This small molecule binds to this protein.
Small molecule (SMILES): NC(=O)C[C@H](N)C(=O)O

Sequence of chain 1.C:
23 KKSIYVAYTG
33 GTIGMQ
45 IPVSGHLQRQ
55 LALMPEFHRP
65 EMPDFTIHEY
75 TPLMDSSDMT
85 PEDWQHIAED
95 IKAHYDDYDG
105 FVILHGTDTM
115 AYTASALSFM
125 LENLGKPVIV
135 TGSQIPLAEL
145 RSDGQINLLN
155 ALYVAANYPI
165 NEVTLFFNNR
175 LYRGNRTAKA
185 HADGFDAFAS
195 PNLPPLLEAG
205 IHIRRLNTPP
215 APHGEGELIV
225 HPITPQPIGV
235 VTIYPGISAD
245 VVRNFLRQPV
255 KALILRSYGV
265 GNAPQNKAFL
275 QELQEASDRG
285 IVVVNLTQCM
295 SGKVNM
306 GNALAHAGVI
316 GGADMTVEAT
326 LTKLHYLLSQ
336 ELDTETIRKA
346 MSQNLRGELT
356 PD

Binding-site contacts:
Ligand atom C contacts residue ASP1 of chain 1.O at 0.5 Å.
Ligand atom OXT contacts residue SER80 of chain 1.C at 2.9 Å (h-bond).
Ligand atom CG contacts residue SER81 of chain 1.C at 3.1 Å.
Ligand atom O contacts residue ASP1 of chain 1.O at 1.0 Å (salt-bridge).
Ligand atom N contacts residue THR34 of chain 1.C at 3.2 Å (h-bond).
Ligand atom O contacts residue ASP112 of chain 1.C at 3.0 Å (salt-bridge).
Ligand atom ND2 contacts residue ASP1 of chain 1.O at 2.6 Å (salt-bridge).
Ligand atom C contacts residue THR34 of chain 1.C at 3.9 Å.
Ligand atom OD1 contacts residue SER80 of chain 1.C at 3.5 Å (h-bond).
Ligand atom CA contacts residue THR34 of chain 1.C at 3.2 Å.
Ligand atom OD1 contacts residue SER81 of chain 1.C at 2.6 Å (h-bond).
Ligand atom O contacts residue SER80 of chain 1.C at 3.1 Å (h-bond).
Ligand atom CG contacts residue ASN266 of chain 1.A at 3.7 Å.
Ligand atom ND2 contacts residue SER81 of chain 1.C at 3.0 Å (h-bond).
Ligand atom OD1 contacts residue ASP1 of chain 1.O at 2.4 Å (salt-bridge).
Ligand atom CG contacts residue ASP1 of chain 1.O at 1.6 Å.
Ligand atom ND2 contacts residue ASP79 of chain 1.C at 4.2 Å.
Ligand atom OXT contacts residue GLY33 of chain 1.C at 3.5 Å.
Ligand atom O contacts residue GLY110 of chain 1.C at 3.2 Å.
Ligand atom ND2 contacts residue ASP112 of chain 1.C at 3.9 Å.
Ligand atom C contacts residue THR111 of chain 1.C at 3.8 Å.
Ligand atom C contacts residue SER80 of chain 1.C at 3.7 Å.
Ligand atom CG contacts residue ASP112 of chain 1.C at 3.5 Å.
Ligand atom CB contacts residue ASN266 of chain 1.A at 3.5 Å.
Ligand atom CB contacts residue ASP112 of chain 1.C at 3.4 Å.
Ligand atom OD1 contacts residue ASP112 of chain 1.C at 3.7 Å.
Ligand atom C contacts residue GLY110 of chain 1.C at 3.6 Å.
Ligand atom OXT contacts residue THR34 of chain 1.C at 3.9 Å.
Ligand atom N contacts residue ASP79 of chain 1.C at 3.6 Å.
Ligand atom CA contacts residue ASP1 of chain 1.O at 0.3 Å.
Ligand atom OXT contacts residue ASP79 of chain 1.C at 3.5 Å.
Ligand atom OXT contacts residue ASP1 of chain 1.O at 0.3 Å (salt-bridge).
Ligand atom CB contacts residue ASP1 of chain 1.O at 0.3 Å.
Ligand atom ND2 contacts residue ASN266 of chain 1.A at 3.3 Å.
Ligand atom OD1 contacts residue ASP79 of chain 1.C at 3.2 Å.
Ligand atom O contacts residue THR111 of chain 1.C at 2.9 Å (h-bond).
Ligand atom N contacts residue MET37 of chain 1.C at 3.6 Å (h-bond).
Ligand atom OXT contacts residue GLY110 of chain 1.C at 3.3 Å.
Ligand atom N contacts residue ASP1 of chain 1.O at 1.6 Å.
Ligand atom CG contacts residue ASP79 of chain 1.C at 3.8 Å.

Sequence of chain 1.A:
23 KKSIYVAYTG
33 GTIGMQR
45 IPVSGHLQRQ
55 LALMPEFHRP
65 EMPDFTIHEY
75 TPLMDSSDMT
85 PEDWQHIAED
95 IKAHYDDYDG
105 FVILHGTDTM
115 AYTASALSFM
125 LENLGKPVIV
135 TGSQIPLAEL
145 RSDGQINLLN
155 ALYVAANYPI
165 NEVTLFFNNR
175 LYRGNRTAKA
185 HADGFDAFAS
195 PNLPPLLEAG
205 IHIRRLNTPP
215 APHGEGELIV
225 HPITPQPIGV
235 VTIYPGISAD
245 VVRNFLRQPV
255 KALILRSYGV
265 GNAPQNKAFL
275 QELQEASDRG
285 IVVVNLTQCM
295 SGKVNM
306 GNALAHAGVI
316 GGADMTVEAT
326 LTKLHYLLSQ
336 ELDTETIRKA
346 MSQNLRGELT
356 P